Sequence of chain 1.B:
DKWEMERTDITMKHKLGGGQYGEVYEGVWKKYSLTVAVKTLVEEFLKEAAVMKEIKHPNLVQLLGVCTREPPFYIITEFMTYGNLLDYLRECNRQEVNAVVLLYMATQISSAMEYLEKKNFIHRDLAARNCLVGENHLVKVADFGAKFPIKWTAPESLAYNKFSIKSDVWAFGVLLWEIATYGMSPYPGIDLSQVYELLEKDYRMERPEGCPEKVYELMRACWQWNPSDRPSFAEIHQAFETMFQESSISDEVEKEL

This protein binds this small molecule.
Small molecule (SMILES): Cc1ccc(NC(=O)c2ccc(CN3CCN(C)CC3)cc2)cc1Nc1nccc(-c2cccnc2)n1

Binding-site contacts:
Ligand atom C6 contacts residue LEU34 of chain 1.B at 3.5 Å (hydrophobic).
Ligand atom C19 contacts residue THR101 of chain 1.B at 3.5 Å.
Ligand atom C16 contacts residue GLU72 of chain 1.B at 3.5 Å.
Ligand atom C17 contacts residue GLU72 of chain 1.B at 3.2 Å.
Ligand atom C49 contacts residue ILE146 of chain 1.B at 3.5 Å (hydrophobic).
Ligand atom C29 contacts residue GLU72 of chain 1.B at 3.5 Å.
Ligand atom N3 contacts residue MET104 of chain 1.B at 3.0 Å (h-bond).
Ligand atom C22 contacts residue ASP167 of chain 1.B at 3.5 Å.
Ligand atom C18 contacts residue ILE99 of chain 1.B at 3.7 Å (hydrophobic).
Ligand atom C54 contacts residue ILE146 of chain 1.B at 3.2 Å (hydrophobic).
Ligand atom C11 contacts residue PHE168 of chain 1.B at 3.3 Å (hydrophobic).
Ligand atom C20 contacts residue LYS57 of chain 1.B at 3.6 Å.
Ligand atom C14 contacts residue THR101 of chain 1.B at 3.4 Å.
Ligand atom N3 contacts residue PHE103 of chain 1.B at 3.5 Å.
Ligand atom C2 contacts residue MET104 of chain 1.B at 3.3 Å (hydrophobic).
Ligand atom N10 contacts residue PHE168 of chain 1.B at 3.4 Å.
Ligand atom N51 contacts residue ILE146 of chain 1.B at 2.6 Å (h-bond).
Ligand atom N21 contacts residue GLU72 of chain 1.B at 3.0 Å (salt-bridge).
Ligand atom C9 contacts residue PHE168 of chain 1.B at 3.7 Å (hydrophobic).
Ligand atom O29 contacts residue ALA166 of chain 1.B at 3.3 Å.
Ligand atom N21 contacts residue MET76 of chain 1.B at 3.3 Å (h-bond).
Ligand atom C54 contacts residue HIS147 of chain 1.B at 3.5 Å.
Ligand atom C2 contacts residue PHE103 of chain 1.B at 3.5 Å (hydrophobic).
Ligand atom C17 contacts residue MET76 of chain 1.B at 3.6 Å (hydrophobic).
Ligand atom C46 contacts residue VAL75 of chain 1.B at 3.7 Å (hydrophobic).
Ligand atom N13 contacts residue THR101 of chain 1.B at 3.0 Å (h-bond).
Ligand atom C18 contacts residue LYS57 of chain 1.B at 3.6 Å.
Ligand atom C50 contacts residue ILE146 of chain 1.B at 3.1 Å (hydrophobic).
Ligand atom N8 contacts residue ALA55 of chain 1.B at 3.6 Å.
Ligand atom C25 contacts residue ASP167 of chain 1.B at 3.6 Å.
Ligand atom C5 contacts residue LEU34 of chain 1.B at 3.6 Å (hydrophobic).
Ligand atom C46 contacts residue ILE79 of chain 1.B at 3.5 Å (hydrophobic).
Ligand atom C12 contacts residue PHE168 of chain 1.B at 3.6 Å (hydrophobic).
Ligand atom O29 contacts residue VAL85 of chain 1.B at 3.4 Å.
Ligand atom N51 contacts residue HIS147 of chain 1.B at 3.2 Å (h-bond).
Ligand atom C52 contacts residue HIS147 of chain 1.B at 3.2 Å.
Ligand atom O29 contacts residue ASP167 of chain 1.B at 2.9 Å (salt-bridge).
Ligand atom C52 contacts residue ASP167 of chain 1.B at 3.3 Å.
Ligand atom C16 contacts residue MET76 of chain 1.B at 3.6 Å (hydrophobic).
Ligand atom C53 contacts residue ASP167 of chain 1.B at 3.4 Å.